Sequence of chain 1.A:
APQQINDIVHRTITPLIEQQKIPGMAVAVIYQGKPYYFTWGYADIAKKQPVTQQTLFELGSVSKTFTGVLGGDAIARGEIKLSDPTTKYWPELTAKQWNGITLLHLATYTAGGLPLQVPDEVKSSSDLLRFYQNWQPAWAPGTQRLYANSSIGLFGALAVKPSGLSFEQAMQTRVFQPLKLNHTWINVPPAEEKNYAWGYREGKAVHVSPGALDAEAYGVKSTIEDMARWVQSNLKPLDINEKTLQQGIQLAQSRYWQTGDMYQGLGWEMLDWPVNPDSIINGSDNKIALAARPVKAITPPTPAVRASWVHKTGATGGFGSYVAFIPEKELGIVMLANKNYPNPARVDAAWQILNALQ

Binding-site contacts:
Ligand atom OB1 contacts residue SER61 of chain 1.A at 2.5 Å (h-bond).
Ligand atom C20 contacts residue LEU116 of chain 1.A at 4.2 Å (hydrophobic).
Ligand atom S16 contacts residue VAL208 of chain 1.A at 3.8 Å.
Ligand atom OB1 contacts residue GLY60 of chain 1.A at 4.1 Å.
Ligand atom C7 contacts residue TYR147 of chain 1.A at 3.9 Å (hydrophobic).
Ligand atom N10 contacts residue SER61 of chain 1.A at 3.7 Å.
Ligand atom OB2 contacts residue TYR147 of chain 1.A at 2.5 Å (h-bond).
Ligand atom C17 contacts residue THR316 of chain 1.A at 4.0 Å.
Ligand atom N16 contacts residue GLN117 of chain 1.A at 4.2 Å.
Ligand atom B contacts residue SER61 of chain 1.A at 1.6 Å.
Ligand atom C17 contacts residue GLY317 of chain 1.A at 3.6 Å.
Ligand atom OB2 contacts residue SER61 of chain 1.A at 2.5 Å (h-bond).
Ligand atom C7 contacts residue SER61 of chain 1.A at 2.6 Å.
Ligand atom S16 contacts residue TYR218 of chain 1.A at 3.7 Å.
Ligand atom C14 contacts residue THR316 of chain 1.A at 4.1 Å.
Ligand atom C19 contacts residue GLN117 of chain 1.A at 3.4 Å.
Ligand atom O12 contacts residue GLN117 of chain 1.A at 3.6 Å (h-bond).
Ligand atom C11 contacts residue ALA315 of chain 1.A at 4.0 Å (hydrophobic).
Ligand atom OB1 contacts residue GLY314 of chain 1.A at 3.8 Å.
Ligand atom B contacts residue TYR147 of chain 1.A at 3.1 Å.
Ligand atom N10 contacts residue ALA315 of chain 1.A at 3.5 Å (h-bond).
Ligand atom C11 contacts residue GLN117 of chain 1.A at 4.1 Å.
Ligand atom C11 contacts residue ASN149 of chain 1.A at 3.8 Å.
Ligand atom N19 contacts residue GLY317 of chain 1.A at 3.8 Å.
Ligand atom C13 contacts residue ALA315 of chain 1.A at 3.8 Å (hydrophobic).
Ligand atom O12 contacts residue ASN149 of chain 1.A at 2.6 Å (h-bond).
Ligand atom C20 contacts residue LEU290 of chain 1.A at 4.1 Å (hydrophobic).
Ligand atom C14 contacts residue ALA315 of chain 1.A at 4.0 Å (hydrophobic).
Ligand atom C7 contacts residue ASN149 of chain 1.A at 3.7 Å.
Ligand atom O12 contacts residue TYR218 of chain 1.A at 4.1 Å.
Ligand atom C15 contacts residue ALA315 of chain 1.A at 4.2 Å (hydrophobic).
Ligand atom C13 contacts residue GLN117 of chain 1.A at 4.0 Å.
Ligand atom O2B contacts residue ASN340 of chain 1.A at 3.5 Å (h-bond).
Ligand atom N18 contacts residue GLY317 of chain 1.A at 3.3 Å (h-bond).
Ligand atom N19 contacts residue THR316 of chain 1.A at 3.8 Å.
Ligand atom C15 contacts residue TYR218 of chain 1.A at 3.8 Å (hydrophobic).
Ligand atom B contacts residue LYS64 of chain 1.A at 3.8 Å.
Ligand atom OB1 contacts residue ALA315 of chain 1.A at 2.9 Å (h-bond).
Ligand atom N18 contacts residue THR316 of chain 1.A at 4.2 Å.
Ligand atom C7 contacts residue LYS64 of chain 1.A at 3.9 Å.

The small molecule below binds the protein below.
Small molecule (SMILES): CC(C)(ON=C(C(=O)NCB(O)O)c1csc(N)n1)C(=O)O